Sequence of chain 1.B:
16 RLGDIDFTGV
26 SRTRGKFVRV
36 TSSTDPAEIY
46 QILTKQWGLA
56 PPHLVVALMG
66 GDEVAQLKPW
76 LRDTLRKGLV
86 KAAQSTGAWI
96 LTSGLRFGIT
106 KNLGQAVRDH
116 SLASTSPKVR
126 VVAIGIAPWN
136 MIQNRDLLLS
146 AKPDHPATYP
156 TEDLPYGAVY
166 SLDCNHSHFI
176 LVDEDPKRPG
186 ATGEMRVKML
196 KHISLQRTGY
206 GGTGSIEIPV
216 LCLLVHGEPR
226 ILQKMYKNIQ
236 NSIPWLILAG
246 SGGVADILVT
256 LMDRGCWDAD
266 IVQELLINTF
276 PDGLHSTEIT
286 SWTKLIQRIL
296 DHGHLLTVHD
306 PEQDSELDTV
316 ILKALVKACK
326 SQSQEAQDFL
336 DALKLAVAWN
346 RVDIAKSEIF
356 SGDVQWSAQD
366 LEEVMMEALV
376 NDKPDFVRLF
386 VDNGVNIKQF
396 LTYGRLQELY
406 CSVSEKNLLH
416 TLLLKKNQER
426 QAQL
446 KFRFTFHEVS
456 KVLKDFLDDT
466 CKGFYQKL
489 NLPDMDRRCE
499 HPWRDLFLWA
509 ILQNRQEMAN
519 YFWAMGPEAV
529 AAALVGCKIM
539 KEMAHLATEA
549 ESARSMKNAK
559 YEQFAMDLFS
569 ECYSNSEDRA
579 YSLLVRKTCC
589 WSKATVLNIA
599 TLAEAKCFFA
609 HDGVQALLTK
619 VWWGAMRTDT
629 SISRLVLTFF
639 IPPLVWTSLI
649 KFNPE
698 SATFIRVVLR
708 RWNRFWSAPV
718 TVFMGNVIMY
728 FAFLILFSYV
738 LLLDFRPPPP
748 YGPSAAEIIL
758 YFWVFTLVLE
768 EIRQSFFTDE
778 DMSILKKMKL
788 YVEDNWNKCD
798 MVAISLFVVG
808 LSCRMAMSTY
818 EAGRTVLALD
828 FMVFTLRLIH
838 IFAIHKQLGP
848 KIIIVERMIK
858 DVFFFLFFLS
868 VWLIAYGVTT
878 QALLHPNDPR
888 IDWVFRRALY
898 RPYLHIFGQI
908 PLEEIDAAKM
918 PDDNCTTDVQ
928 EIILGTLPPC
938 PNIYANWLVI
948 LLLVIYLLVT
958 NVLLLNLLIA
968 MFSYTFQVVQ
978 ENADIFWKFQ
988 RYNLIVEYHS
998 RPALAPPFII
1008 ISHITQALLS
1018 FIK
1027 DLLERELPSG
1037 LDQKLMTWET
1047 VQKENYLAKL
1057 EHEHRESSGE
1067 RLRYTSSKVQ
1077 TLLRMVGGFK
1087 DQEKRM

The protein below binds the small molecule below.
Small molecule (SMILES): CC(=O)N[C@@H]1[C@@H](O)[C@H](O)[C@@H](CO)O[C@H]1O

Binding-site contacts:
Ligand atom O7 contacts residue ASN921 of chain 1.B at 3.8 Å.
Ligand atom C5 contacts residue ASN921 of chain 1.B at 3.7 Å.
Ligand atom C7 contacts residue ASN921 of chain 1.B at 3.2 Å.
Ligand atom C1 contacts residue ASN921 of chain 1.B at 1.4 Å.
Ligand atom C8 contacts residue ASN921 of chain 1.B at 3.5 Å.
Ligand atom C4 contacts residue ASN921 of chain 1.B at 4.2 Å.
Ligand atom O5 contacts residue ASN921 of chain 1.B at 2.4 Å (h-bond).
Ligand atom N2 contacts residue ASN921 of chain 1.B at 2.9 Å (h-bond).
Ligand atom C3 contacts residue ASN921 of chain 1.B at 3.8 Å.
Ligand atom C2 contacts residue ASN921 of chain 1.B at 2.4 Å.